Sequence of chain 3.A:
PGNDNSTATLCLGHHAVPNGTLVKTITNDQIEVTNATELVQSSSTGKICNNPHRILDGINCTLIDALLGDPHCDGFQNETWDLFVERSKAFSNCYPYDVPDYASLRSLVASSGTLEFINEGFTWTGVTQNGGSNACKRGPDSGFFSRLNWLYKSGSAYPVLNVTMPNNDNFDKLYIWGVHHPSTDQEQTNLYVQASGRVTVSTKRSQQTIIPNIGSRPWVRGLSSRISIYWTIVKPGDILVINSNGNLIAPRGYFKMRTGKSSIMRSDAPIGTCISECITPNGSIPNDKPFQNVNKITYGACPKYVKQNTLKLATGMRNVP

The protein below binds the small molecule below.
Small molecule (SMILES): CC(=O)N[C@H]1[C@H](O[C@H]2[C@H](O)[C@@H](NC(C)=O)CO[C@@H]2CO)O[C@H](CO)[C@@H](O)[C@@H]1O

Sequence of chain 3.B:
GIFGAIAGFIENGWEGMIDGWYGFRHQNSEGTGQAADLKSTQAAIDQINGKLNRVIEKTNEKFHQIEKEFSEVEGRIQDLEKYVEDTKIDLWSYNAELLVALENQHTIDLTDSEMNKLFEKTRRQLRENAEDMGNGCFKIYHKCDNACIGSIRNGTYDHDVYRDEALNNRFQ

Binding-site contacts:
Ligand atom C3 contacts residue VAL296 of chain 3.A at 4.1 Å (hydrophobic).
Ligand atom C1 contacts residue ASN297 of chain 3.A at 4.3 Å.
Ligand atom O5 contacts residue VAL296 of chain 3.A at 4.4 Å.
Ligand atom C4 contacts residue ASN284 of chain 3.A at 4.2 Å.
Ligand atom C5 contacts residue ASN284 of chain 3.A at 3.7 Å.
Ligand atom C2 contacts residue ASN284 of chain 3.A at 2.4 Å.
Ligand atom C5 contacts residue VAL296 of chain 3.A at 4.5 Å (hydrophobic).
Ligand atom C7 contacts residue ASN284 of chain 3.A at 3.0 Å.
Ligand atom C1 contacts residue VAL296 of chain 3.A at 3.5 Å (hydrophobic).
Ligand atom C2 contacts residue VAL296 of chain 3.A at 4.0 Å (hydrophobic).
Ligand atom C7 contacts residue VAL296 of chain 3.A at 4.4 Å (hydrophobic).
Ligand atom C5 contacts residue ASN297 of chain 3.A at 4.0 Å.
Ligand atom N2 contacts residue ASN284 of chain 3.A at 2.9 Å (h-bond).
Ligand atom C8 contacts residue ASN284 of chain 3.A at 4.3 Å.
Ligand atom O5 contacts residue ASN284 of chain 3.A at 2.4 Å (h-bond).
Ligand atom C3 contacts residue ASN284 of chain 3.A at 3.8 Å.
Ligand atom N2 contacts residue VAL296 of chain 3.A at 3.8 Å.
Ligand atom C6 contacts residue ASN297 of chain 3.A at 4.2 Å.
Ligand atom C1 contacts residue ASN284 of chain 3.A at 1.4 Å.
Ligand atom O6 contacts residue ASN284 of chain 3.A at 4.5 Å.
Ligand atom O6 contacts residue ASN297 of chain 3.A at 3.6 Å (h-bond).
Ligand atom O6 contacts residue GLU69 of chain 3.B at 4.1 Å.
Ligand atom C8 contacts residue SER44 of chain 3.A at 3.5 Å.
Ligand atom O5 contacts residue ASN297 of chain 3.A at 3.9 Å.
Ligand atom C8 contacts residue GLU69 of chain 3.B at 3.8 Å.
Ligand atom C8 contacts residue LYS298 of chain 3.A at 3.9 Å.
Ligand atom O7 contacts residue ASN284 of chain 3.A at 2.8 Å (h-bond).
Ligand atom C8 contacts residue VAL296 of chain 3.A at 4.2 Å (hydrophobic).